Sequence of chain 1.K:
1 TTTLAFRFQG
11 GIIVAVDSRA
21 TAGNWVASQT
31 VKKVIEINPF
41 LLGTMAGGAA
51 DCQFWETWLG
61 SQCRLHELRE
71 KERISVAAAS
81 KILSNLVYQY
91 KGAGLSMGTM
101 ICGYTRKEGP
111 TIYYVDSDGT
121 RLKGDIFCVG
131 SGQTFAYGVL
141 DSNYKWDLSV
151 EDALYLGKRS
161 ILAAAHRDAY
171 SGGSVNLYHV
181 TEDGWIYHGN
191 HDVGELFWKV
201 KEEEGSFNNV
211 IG

The small molecule below binds the protein below.
Small molecule (SMILES): CC(C)C[C@H](NC(=O)OCc1ccccc1)C(=O)N[C@@H](CC(C)C)C(=O)N[C@@H](CC(C)C)[C@H](O)C(=O)Nc1ccccc1

Sequence of chain 1.L:
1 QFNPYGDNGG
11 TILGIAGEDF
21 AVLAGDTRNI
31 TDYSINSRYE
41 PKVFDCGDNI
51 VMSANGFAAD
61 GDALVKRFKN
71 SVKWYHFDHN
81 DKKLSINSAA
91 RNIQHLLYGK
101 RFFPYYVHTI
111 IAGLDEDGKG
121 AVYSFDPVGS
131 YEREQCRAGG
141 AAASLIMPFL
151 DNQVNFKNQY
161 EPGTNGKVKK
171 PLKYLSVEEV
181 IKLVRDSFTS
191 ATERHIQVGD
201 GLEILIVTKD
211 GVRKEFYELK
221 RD

Binding-site contacts:
Ligand atom C25 contacts residue THR1 of chain 1.K at 2.4 Å.
Ligand atom N24 contacts residue GLY47 of chain 1.K at 2.7 Å (h-bond).
Ligand atom C1 contacts residue TYR106 of chain 1.L at 3.9 Å (hydrophobic).
Ligand atom C28 contacts residue MET45 of chain 1.K at 3.7 Å (hydrophobic).
Ligand atom C11 contacts residue ALA49 of chain 1.K at 3.9 Å (hydrophobic).
Ligand atom C12 contacts residue ASP126 of chain 1.L at 3.8 Å.
Ligand atom O33 contacts residue GLY47 of chain 1.K at 2.6 Å (h-bond).
Ligand atom C25 contacts residue GLY47 of chain 1.K at 3.6 Å.
Ligand atom C30 contacts residue THR1 of chain 1.K at 1.4 Å.
Ligand atom O41 contacts residue ALA49 of chain 1.K at 3.2 Å (h-bond).
Ligand atom C26 contacts residue THR1 of chain 1.K at 2.8 Å.
Ligand atom C17 contacts residue GLY47 of chain 1.K at 3.6 Å.
Ligand atom O23 contacts residue THR21 of chain 1.K at 3.1 Å (h-bond).
Ligand atom C10 contacts residue THR21 of chain 1.K at 3.8 Å.
Ligand atom O31 contacts residue TYR170 of chain 1.K at 3.8 Å.
Ligand atom C32 contacts residue GLY47 of chain 1.K at 3.8 Å.
Ligand atom C27 contacts residue GLY47 of chain 1.K at 3.5 Å.
Ligand atom C15 contacts residue THR21 of chain 1.K at 3.8 Å.
Ligand atom C37 contacts residue SER131 of chain 1.K at 3.7 Å.
Ligand atom C26 contacts residue GLY47 of chain 1.K at 3.5 Å.
Ligand atom C18 contacts residue THR21 of chain 1.K at 3.6 Å.
Ligand atom N24 contacts residue THR1 of chain 1.K at 3.7 Å.
Ligand atom C22 contacts residue GLY47 of chain 1.K at 3.6 Å.
Ligand atom N16 contacts residue THR21 of chain 1.K at 2.9 Å (h-bond).
Ligand atom C32 contacts residue THR1 of chain 1.K at 2.5 Å.
Ligand atom C27 contacts residue ALA49 of chain 1.K at 3.8 Å (hydrophobic).
Ligand atom C43 contacts residue PRO127 of chain 1.L at 3.8 Å (hydrophobic).
Ligand atom N34 contacts residue THR1 of chain 1.K at 3.3 Å (h-bond).
Ligand atom C36 contacts residue SER131 of chain 1.K at 3.4 Å.
Ligand atom C29 contacts residue ALA49 of chain 1.K at 3.6 Å (hydrophobic).
Ligand atom C17 contacts residue THR21 of chain 1.K at 3.7 Å.
Ligand atom O33 contacts residue ALA46 of chain 1.K at 3.7 Å.
Ligand atom N9 contacts residue ASP126 of chain 1.L at 3.0 Å (salt-bridge).
Ligand atom C7 contacts residue ASP126 of chain 1.L at 3.8 Å.
Ligand atom C14 contacts residue ALA27 of chain 1.K at 3.4 Å (hydrophobic).
Ligand atom O6 contacts residue ASP126 of chain 1.L at 3.6 Å.
Ligand atom O23 contacts residue ALA20 of chain 1.K at 3.5 Å.
Ligand atom C35 contacts residue SER131 of chain 1.K at 3.8 Å.
Ligand atom O33 contacts residue THR1 of chain 1.K at 3.1 Å (h-bond).
Ligand atom O31 contacts residue THR1 of chain 1.K at 2.3 Å (h-bond).